The protein below binds the small molecule below.
Small molecule (SMILES): CC1COc2c(N3CCN(C)CC3)c(F)cc3c(=O)c(C(=O)O)cn1c23

Sequence of chain 1.B:
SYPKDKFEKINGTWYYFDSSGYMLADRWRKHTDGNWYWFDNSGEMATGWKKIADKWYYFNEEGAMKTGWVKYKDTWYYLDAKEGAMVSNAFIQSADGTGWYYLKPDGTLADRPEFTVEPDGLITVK

Binding-site contacts:
Ligand atom C7 contacts residue TRP28 of chain 1.B at 4.3 Å (hydrophobic).
Ligand atom N3 contacts residue TRP28 of chain 1.B at 3.7 Å.
Ligand atom C7 contacts residue MET65 of chain 1.B at 4.2 Å (hydrophobic).
Ligand atom C8 contacts residue TRP28 of chain 1.B at 4.0 Å (hydrophobic).
Ligand atom C5 contacts residue TRP28 of chain 1.B at 3.8 Å (hydrophobic).
Ligand atom C2 contacts residue TRP28 of chain 1.B at 4.4 Å (hydrophobic).
Ligand atom C6 contacts residue TRP28 of chain 1.B at 3.5 Å (hydrophobic).
Ligand atom C7 contacts residue GLU83 of chain 1.B at 3.2 Å.
Ligand atom F11 contacts residue TRP28 of chain 1.B at 3.4 Å.
Ligand atom C10 contacts residue TRP28 of chain 1.B at 3.8 Å (hydrophobic).
Ligand atom O15 contacts residue TRP36 of chain 1.B at 4.1 Å.
Ligand atom C6 contacts residue TRP36 of chain 1.B at 3.7 Å (hydrophobic).
Ligand atom C5 contacts residue TRP36 of chain 1.B at 3.5 Å (hydrophobic).
Ligand atom N4 contacts residue GLU83 of chain 1.B at 4.5 Å.